A small-molecule ligand and the protein it binds are described below.
Small molecule (SMILES): O=P(O)(O)OC[C@H]1O[C@@H](O)[C@H](O)[C@@H](O)[C@@H]1O

Binding-site contacts:
Ligand atom O2 contacts residue LYS45 of chain 1.A at 3.9 Å.
Ligand atom C2 contacts residue ASN10 of chain 1.A at 3.6 Å.
Ligand atom C3 contacts residue VAL47 of chain 1.A at 3.4 Å (hydrophobic).
Ligand atom C1 contacts residue ASN10 of chain 1.A at 3.5 Å.
Ligand atom O3P contacts residue ASN118 of chain 1.A at 2.9 Å (h-bond).
Ligand atom O2P contacts residue ARG49 of chain 1.A at 3.1 Å (salt-bridge).
Ligand atom O1 contacts residue SER114 of chain 1.A at 3.8 Å.
Ligand atom C2 contacts residue ALF1 of chain 1.B at 3.5 Å.
Ligand atom O5 contacts residue ASN10 of chain 1.A at 3.5 Å (h-bond).
Ligand atom C5 contacts residue VAL47 of chain 1.A at 3.4 Å (hydrophobic).
Ligand atom O5 contacts residue ALA115 of chain 1.A at 3.7 Å.
Ligand atom P contacts residue ARG49 of chain 1.A at 3.6 Å.
Ligand atom O6 contacts residue SER116 of chain 1.A at 3.4 Å.
Ligand atom O1 contacts residue ASN10 of chain 1.A at 2.7 Å (h-bond).
Ligand atom P contacts residue SER116 of chain 1.A at 3.5 Å.
Ligand atom O1P contacts residue ARG49 of chain 1.A at 2.9 Å (salt-bridge).
Ligand atom C1 contacts residue ALF1 of chain 1.B at 3.0 Å.
Ligand atom O2 contacts residue MG1 of chain 1.I at 3.8 Å.
Ligand atom C3 contacts residue GLY46 of chain 1.A at 3.8 Å.
Ligand atom C6 contacts residue ALA115 of chain 1.A at 3.8 Å (hydrophobic).
Ligand atom O2P contacts residue SER116 of chain 1.A at 3.4 Å.
Ligand atom O4 contacts residue SER52 of chain 1.A at 3.6 Å.
Ligand atom O2 contacts residue ALF1 of chain 1.B at 2.8 Å.
Ligand atom O4 contacts residue VAL47 of chain 1.A at 2.7 Å (h-bond).
Ligand atom O1 contacts residue ALF1 of chain 1.B at 1.9 Å.
Ligand atom C2 contacts residue GLY46 of chain 1.A at 3.8 Å.
Ligand atom O2P contacts residue LYS117 of chain 1.A at 2.9 Å (salt-bridge).
Ligand atom O6 contacts residue HIS20 of chain 1.A at 3.7 Å.
Ligand atom O1 contacts residue ASP8 of chain 1.A at 3.8 Å.
Ligand atom O2P contacts residue ALA115 of chain 1.A at 3.9 Å.
Ligand atom O3 contacts residue LEU44 of chain 1.A at 3.8 Å.
Ligand atom C6 contacts residue SER116 of chain 1.A at 3.7 Å.
Ligand atom O3 contacts residue HIS20 of chain 1.A at 3.8 Å.
Ligand atom O3P contacts residue LYS117 of chain 1.A at 3.9 Å.
Ligand atom O3P contacts residue HIS20 of chain 1.A at 3.6 Å.
Ligand atom O2 contacts residue GLY46 of chain 1.A at 2.8 Å (h-bond).
Ligand atom P contacts residue LYS117 of chain 1.A at 3.9 Å.
Ligand atom O5 contacts residue SER116 of chain 1.A at 3.5 Å (h-bond).
Ligand atom O3P contacts residue SER116 of chain 1.A at 2.6 Å (h-bond).
Ligand atom C4 contacts residue VAL47 of chain 1.A at 3.3 Å (hydrophobic).

Sequence of chain 1.A:
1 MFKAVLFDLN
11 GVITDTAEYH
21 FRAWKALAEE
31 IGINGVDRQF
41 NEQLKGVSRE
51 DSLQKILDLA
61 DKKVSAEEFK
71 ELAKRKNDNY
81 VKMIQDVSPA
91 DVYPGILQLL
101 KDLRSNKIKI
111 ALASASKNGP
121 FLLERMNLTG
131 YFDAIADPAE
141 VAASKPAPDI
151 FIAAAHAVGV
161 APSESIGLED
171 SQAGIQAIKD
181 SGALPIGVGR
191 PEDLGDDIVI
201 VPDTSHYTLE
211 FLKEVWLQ